Sequence of chain 1.A:
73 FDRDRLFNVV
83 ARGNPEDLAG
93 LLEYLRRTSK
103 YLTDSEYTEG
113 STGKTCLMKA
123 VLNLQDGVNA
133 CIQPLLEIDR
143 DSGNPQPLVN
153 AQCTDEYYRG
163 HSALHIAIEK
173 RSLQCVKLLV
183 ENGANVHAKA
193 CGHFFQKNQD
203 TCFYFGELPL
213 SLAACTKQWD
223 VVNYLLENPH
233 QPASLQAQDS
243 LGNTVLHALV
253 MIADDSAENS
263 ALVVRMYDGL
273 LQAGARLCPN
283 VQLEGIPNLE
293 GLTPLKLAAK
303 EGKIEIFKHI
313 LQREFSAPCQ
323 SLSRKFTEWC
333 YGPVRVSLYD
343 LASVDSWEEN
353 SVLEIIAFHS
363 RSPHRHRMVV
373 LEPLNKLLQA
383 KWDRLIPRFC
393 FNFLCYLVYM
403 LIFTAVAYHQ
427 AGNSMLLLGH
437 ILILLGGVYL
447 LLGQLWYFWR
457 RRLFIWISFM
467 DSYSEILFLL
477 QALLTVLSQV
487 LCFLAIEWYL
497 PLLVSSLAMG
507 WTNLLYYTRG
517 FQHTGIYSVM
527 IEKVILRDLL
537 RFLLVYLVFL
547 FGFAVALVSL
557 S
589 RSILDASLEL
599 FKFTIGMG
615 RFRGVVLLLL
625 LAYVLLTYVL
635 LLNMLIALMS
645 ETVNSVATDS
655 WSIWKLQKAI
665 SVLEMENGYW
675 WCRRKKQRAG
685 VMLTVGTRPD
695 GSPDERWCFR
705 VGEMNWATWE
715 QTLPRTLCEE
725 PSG

Binding-site contacts:
Ligand atom CBA contacts residue MET505 of chain 1.A at 4.2 Å (hydrophobic).
Ligand atom OAE contacts residue THR508 of chain 1.A at 3.8 Å.
Ligand atom CAZ contacts residue MET505 of chain 1.A at 3.8 Å (hydrophobic).
Ligand atom OAI contacts residue SER470 of chain 1.A at 2.9 Å (h-bond).
Ligand atom OAE contacts residue ALA504 of chain 1.A at 4.3 Å.
Ligand atom CBP contacts residue ASN509 of chain 1.A at 3.2 Å.
Ligand atom CBK contacts residue TYR469 of chain 1.A at 3.8 Å (hydrophobic).
Ligand atom CAR contacts residue MET505 of chain 1.A at 4.3 Å (hydrophobic).
Ligand atom CBR contacts residue TYR512 of chain 1.A at 4.4 Å (hydrophobic).
Ligand atom CBP contacts residue THR508 of chain 1.A at 3.9 Å.
Ligand atom CBM contacts residue THR508 of chain 1.A at 3.5 Å.
Ligand atom CBR contacts residue LEU473 of chain 1.A at 3.7 Å (hydrophobic).
Ligand atom CBR contacts residue ASN509 of chain 1.A at 3.4 Å.
Ligand atom OAE contacts residue MET505 of chain 1.A at 3.5 Å.
Ligand atom CBF contacts residue MET505 of chain 1.A at 4.4 Å (hydrophobic).
Ligand atom CBN contacts residue LEU473 of chain 1.A at 4.4 Å (hydrophobic).
Ligand atom CAK contacts residue TYR469 of chain 1.A at 3.7 Å (hydrophobic).
Ligand atom CBS contacts residue TYR512 of chain 1.A at 4.2 Å (hydrophobic).
Ligand atom OAG contacts residue TYR469 of chain 1.A at 3.3 Å (h-bond).
Ligand atom OAI contacts residue TYR512 of chain 1.A at 3.6 Å.
Ligand atom CBD contacts residue TYR469 of chain 1.A at 3.9 Å (hydrophobic).
Ligand atom CBN contacts residue THR508 of chain 1.A at 4.0 Å.
Ligand atom OAD contacts residue LEU473 of chain 1.A at 3.8 Å.
Ligand atom CAX contacts residue TYR469 of chain 1.A at 3.7 Å (hydrophobic).
Ligand atom CBC contacts residue TYR469 of chain 1.A at 3.6 Å (hydrophobic).
Ligand atom CBT contacts residue SER524 of chain 1.A at 3.6 Å.
Ligand atom CAS contacts residue TYR469 of chain 1.A at 3.4 Å (hydrophobic).
Ligand atom CBT contacts residue TYR512 of chain 1.A at 4.0 Å (hydrophobic).
Ligand atom OAF contacts residue THR508 of chain 1.A at 3.9 Å.
Ligand atom CBT contacts residue LEU511 of chain 1.A at 3.8 Å (hydrophobic).
Ligand atom OAF contacts residue TYR469 of chain 1.A at 3.6 Å.
Ligand atom CAV contacts residue TYR469 of chain 1.A at 4.2 Å (hydrophobic).
Ligand atom CBK contacts residue THR508 of chain 1.A at 4.2 Å.
Ligand atom CBP contacts residue LEU473 of chain 1.A at 3.6 Å (hydrophobic).
Ligand atom OAH contacts residue SER524 of chain 1.A at 4.3 Å.
Ligand atom CBS contacts residue SER470 of chain 1.A at 4.2 Å.
Ligand atom OAD contacts residue MET505 of chain 1.A at 3.4 Å.
Ligand atom CAL contacts residue TYR469 of chain 1.A at 3.7 Å (hydrophobic).
Ligand atom OAF contacts residue LEU473 of chain 1.A at 4.4 Å.
Ligand atom CAU contacts residue THR508 of chain 1.A at 4.0 Å.

A protein and the small-molecule ligand that binds it are described below.
Small molecule (SMILES): C=C(C)[C@]12C[C@@H](C)[C@@]34O[C@](Cc5ccccc5)(O[C@@H]1[C@@H]3C=C(COC(=O)Cc1ccc(O)c(OC)c1)C[C@]1(O)C(=O)C(C)=C[C@@H]41)O2